Binding-site contacts:
Ligand atom C4 contacts residue ASN396 of chain 1.D at 4.5 Å.
Ligand atom C1 contacts residue ASN396 of chain 1.D at 1.7 Å.
Ligand atom C7 contacts residue ASN396 of chain 1.D at 3.9 Å.
Ligand atom O5 contacts residue ASN396 of chain 1.D at 2.4 Å (h-bond).
Ligand atom C2 contacts residue ASN396 of chain 1.D at 2.9 Å.
Ligand atom C3 contacts residue ASN396 of chain 1.D at 4.2 Å.
Ligand atom C5 contacts residue ASN396 of chain 1.D at 3.7 Å.
Ligand atom N2 contacts residue ASN396 of chain 1.D at 2.8 Å (h-bond).

This protein binds this small molecule.
Small molecule (SMILES): CC(=O)N[C@H]1[C@H](O[C@H]2[C@H](O)[C@@H](NC(C)=O)CO[C@@H]2CO)O[C@H](CO)[C@@H](O[C@@H]2O[C@H](CO[C@H]3O[C@H](CO)[C@@H](O)[C@H](O)[C@@H]3O)[C@@H](O)[C@H](O)[C@@H]2O)[C@@H]1O

Sequence of chain 1.D:
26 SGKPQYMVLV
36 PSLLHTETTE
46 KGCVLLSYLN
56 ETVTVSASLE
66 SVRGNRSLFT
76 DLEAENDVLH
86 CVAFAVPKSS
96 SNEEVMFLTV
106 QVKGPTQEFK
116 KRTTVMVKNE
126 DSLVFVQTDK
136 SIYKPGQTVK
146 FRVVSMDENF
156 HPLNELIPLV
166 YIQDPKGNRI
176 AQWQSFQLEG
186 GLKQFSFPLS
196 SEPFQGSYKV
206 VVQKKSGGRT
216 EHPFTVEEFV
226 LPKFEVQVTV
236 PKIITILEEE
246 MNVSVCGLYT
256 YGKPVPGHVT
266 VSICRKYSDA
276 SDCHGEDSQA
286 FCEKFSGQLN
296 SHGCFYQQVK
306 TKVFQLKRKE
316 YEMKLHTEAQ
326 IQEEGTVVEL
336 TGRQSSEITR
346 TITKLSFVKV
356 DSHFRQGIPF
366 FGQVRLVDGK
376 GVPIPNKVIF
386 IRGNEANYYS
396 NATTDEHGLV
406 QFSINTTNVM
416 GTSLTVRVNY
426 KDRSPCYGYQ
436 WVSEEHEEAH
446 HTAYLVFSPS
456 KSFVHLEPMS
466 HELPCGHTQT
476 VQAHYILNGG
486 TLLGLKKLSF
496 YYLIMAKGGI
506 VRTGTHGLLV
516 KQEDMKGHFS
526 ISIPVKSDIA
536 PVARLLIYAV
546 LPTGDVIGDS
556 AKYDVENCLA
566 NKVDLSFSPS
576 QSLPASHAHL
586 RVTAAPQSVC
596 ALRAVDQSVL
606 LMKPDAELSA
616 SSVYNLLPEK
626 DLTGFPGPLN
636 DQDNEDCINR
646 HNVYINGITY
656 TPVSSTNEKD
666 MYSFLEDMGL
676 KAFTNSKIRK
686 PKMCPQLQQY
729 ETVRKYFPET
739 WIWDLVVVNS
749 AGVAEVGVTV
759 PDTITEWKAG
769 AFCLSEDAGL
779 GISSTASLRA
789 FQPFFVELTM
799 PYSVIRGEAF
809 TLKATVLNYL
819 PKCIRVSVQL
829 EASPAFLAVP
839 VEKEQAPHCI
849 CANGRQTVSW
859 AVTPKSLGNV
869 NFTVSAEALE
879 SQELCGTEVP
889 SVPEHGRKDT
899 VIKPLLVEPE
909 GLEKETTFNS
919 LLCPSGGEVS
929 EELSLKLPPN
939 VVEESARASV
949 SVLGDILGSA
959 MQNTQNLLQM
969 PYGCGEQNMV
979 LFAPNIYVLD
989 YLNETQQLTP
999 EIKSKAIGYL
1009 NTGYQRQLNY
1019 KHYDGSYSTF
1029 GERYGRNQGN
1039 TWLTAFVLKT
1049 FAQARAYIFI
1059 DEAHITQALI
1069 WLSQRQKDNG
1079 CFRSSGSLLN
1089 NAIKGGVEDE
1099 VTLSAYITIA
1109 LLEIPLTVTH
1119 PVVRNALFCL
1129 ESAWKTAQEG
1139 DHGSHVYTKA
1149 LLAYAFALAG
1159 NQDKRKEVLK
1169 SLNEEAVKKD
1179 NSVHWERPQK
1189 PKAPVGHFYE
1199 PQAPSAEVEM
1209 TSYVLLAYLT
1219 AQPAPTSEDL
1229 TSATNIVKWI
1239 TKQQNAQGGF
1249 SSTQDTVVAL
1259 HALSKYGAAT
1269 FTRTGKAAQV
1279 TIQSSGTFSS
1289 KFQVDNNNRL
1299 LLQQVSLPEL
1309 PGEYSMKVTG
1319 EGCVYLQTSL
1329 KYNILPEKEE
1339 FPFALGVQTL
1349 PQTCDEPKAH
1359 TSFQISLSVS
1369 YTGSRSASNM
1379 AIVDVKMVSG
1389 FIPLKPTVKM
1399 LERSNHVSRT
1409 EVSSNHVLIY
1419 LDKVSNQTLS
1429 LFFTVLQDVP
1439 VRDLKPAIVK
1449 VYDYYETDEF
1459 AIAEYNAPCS